Sequence of chain 1.J:
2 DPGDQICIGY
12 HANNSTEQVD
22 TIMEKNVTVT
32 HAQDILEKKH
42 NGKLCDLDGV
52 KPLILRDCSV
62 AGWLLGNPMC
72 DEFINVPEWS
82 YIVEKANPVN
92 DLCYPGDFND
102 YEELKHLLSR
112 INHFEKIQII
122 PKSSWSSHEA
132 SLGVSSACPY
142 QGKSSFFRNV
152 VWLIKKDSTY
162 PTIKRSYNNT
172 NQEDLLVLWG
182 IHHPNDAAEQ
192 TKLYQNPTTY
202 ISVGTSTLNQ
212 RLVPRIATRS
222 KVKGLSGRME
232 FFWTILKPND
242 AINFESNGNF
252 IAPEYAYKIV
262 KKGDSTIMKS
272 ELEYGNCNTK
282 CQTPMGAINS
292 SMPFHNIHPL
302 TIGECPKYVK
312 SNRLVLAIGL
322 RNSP

The small molecule below binds the protein below.
Small molecule (SMILES): CC(=O)N[C@H]1[C@H](O[C@H]2[C@H](O)[C@@H](NC(C)=O)CO[C@@H]2CO)O[C@H](CO)[C@@H](O)[C@@H]1O

Binding-site contacts:
Ligand atom C7 contacts residue ASN27 of chain 1.J at 3.7 Å.
Ligand atom C6 contacts residue GLN19 of chain 1.J at 4.0 Å.
Ligand atom O7 contacts residue ASN27 of chain 1.J at 3.7 Å.
Ligand atom O5 contacts residue ASN27 of chain 1.J at 2.4 Å (h-bond).
Ligand atom C5 contacts residue GLN19 of chain 1.J at 4.5 Å.
Ligand atom O6 contacts residue GLN19 of chain 1.J at 4.4 Å.
Ligand atom C5 contacts residue ASN27 of chain 1.J at 3.6 Å.
Ligand atom N2 contacts residue ASN27 of chain 1.J at 3.2 Å (h-bond).
Ligand atom C1 contacts residue ASN27 of chain 1.J at 1.4 Å.
Ligand atom C2 contacts residue ASN27 of chain 1.J at 2.3 Å.
Ligand atom O3 contacts residue ASN27 of chain 1.J at 3.8 Å.
Ligand atom O5 contacts residue GLN19 of chain 1.J at 3.7 Å.
Ligand atom C3 contacts residue ASN27 of chain 1.J at 3.5 Å.
Ligand atom C4 contacts residue ASN27 of chain 1.J at 4.2 Å.
Ligand atom C6 contacts residue ASN27 of chain 1.J at 4.4 Å.